Sequence of chain 1.A:
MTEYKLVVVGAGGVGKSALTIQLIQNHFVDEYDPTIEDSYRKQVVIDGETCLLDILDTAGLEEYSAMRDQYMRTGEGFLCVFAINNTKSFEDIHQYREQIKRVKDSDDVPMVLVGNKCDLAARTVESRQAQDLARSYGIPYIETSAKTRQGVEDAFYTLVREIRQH

A protein and the small-molecule ligand that binds it are described below.
Small molecule (SMILES): Nc1nc2c(ncn2[C@@H]2O[C@H](CO[P](=O)(O)O[P](=O)(O)NP(=O)(O)O)[C@@H](O)[C@H]2O)c(=O)[nH]1

Binding-site contacts:
Ligand atom O1G contacts residue TYR32 of chain 1.A at 2.8 Å (h-bond).
Ligand atom O2B contacts residue LYS16 of chain 1.A at 3.4 Å (salt-bridge).
Ligand atom O1A contacts residue ALA18 of chain 1.A at 2.8 Å (h-bond).
Ligand atom N1 contacts residue ASP119 of chain 1.A at 2.7 Å (salt-bridge).
Ligand atom O3G contacts residue GLY60 of chain 1.A at 2.8 Å (h-bond).
Ligand atom O3' contacts residue ASP30 of chain 1.A at 2.8 Å (salt-bridge).
Ligand atom C6 contacts residue ASP119 of chain 1.A at 3.5 Å.
Ligand atom PB contacts residue MG1 of chain 1.C at 3.2 Å.
Ligand atom O2' contacts residue ASP30 of chain 1.A at 3.1 Å (salt-bridge).
Ligand atom O6 contacts residue ASP119 of chain 1.A at 3.3 Å (salt-bridge).
Ligand atom O4' contacts residue LYS117 of chain 1.A at 3.2 Å (salt-bridge).
Ligand atom O1A contacts residue GLY15 of chain 1.A at 3.3 Å.
Ligand atom O2' contacts residue VAL29 of chain 1.A at 2.7 Å (h-bond).
Ligand atom O3A contacts residue GLY15 of chain 1.A at 3.2 Å (h-bond).
Ligand atom O6 contacts residue ASN116 of chain 1.A at 3.4 Å (h-bond).
Ligand atom O6 contacts residue SER145 of chain 1.A at 3.2 Å.
Ligand atom O1B contacts residue GLY15 of chain 1.A at 3.0 Å (h-bond).
Ligand atom O6 contacts residue ALA146 of chain 1.A at 2.7 Å (h-bond).
Ligand atom O1A contacts residue SER17 of chain 1.A at 3.3 Å (h-bond).
Ligand atom N3B contacts residue TYR32 of chain 1.A at 3.4 Å.
Ligand atom O3A contacts residue GLY13 of chain 1.A at 3.5 Å.
Ligand atom O2B contacts residue SER17 of chain 1.A at 2.9 Å (h-bond).
Ligand atom N2 contacts residue LEU120 of chain 1.A at 3.4 Å.
Ligand atom C2' contacts residue VAL29 of chain 1.A at 3.5 Å (hydrophobic).
Ligand atom O2' contacts residue PHE28 of chain 1.A at 3.2 Å.
Ligand atom O1B contacts residue LYS16 of chain 1.A at 2.7 Å (salt-bridge).
Ligand atom PG contacts residue MG1 of chain 1.C at 3.2 Å.
Ligand atom O6 contacts residue LYS117 of chain 1.A at 3.2 Å.
Ligand atom O3G contacts residue LYS16 of chain 1.A at 2.7 Å (salt-bridge).
Ligand atom N3B contacts residue MG1 of chain 1.C at 3.4 Å.
Ligand atom O2A contacts residue TYR32 of chain 1.A at 3.5 Å.
Ligand atom O1B contacts residue VAL14 of chain 1.A at 3.3 Å (h-bond).
Ligand atom N7 contacts residue ASN116 of chain 1.A at 3.1 Å (h-bond).
Ligand atom N2 contacts residue ASP119 of chain 1.A at 2.9 Å (salt-bridge).
Ligand atom O1B contacts residue GLY13 of chain 1.A at 3.5 Å (h-bond).
Ligand atom O2G contacts residue MG1 of chain 1.C at 2.2 Å.
Ligand atom N3B contacts residue GLY13 of chain 1.A at 3.0 Å (h-bond).
Ligand atom O2B contacts residue MG1 of chain 1.C at 2.1 Å.
Ligand atom C8 contacts residue ALA18 of chain 1.A at 3.5 Å (hydrophobic).
Ligand atom O2G contacts residue THR35 of chain 1.A at 2.9 Å (h-bond).